A small-molecule ligand and the protein it binds are described below.
Small molecule (SMILES): O=S(=O)(O)Oc1c[nH]c2ccccc12

Binding-site contacts:
Ligand atom C6 contacts residue SER146 of chain 1.B at 4.1 Å.
Ligand atom C7 contacts residue LEU124 of chain 1.B at 4.3 Å (hydrophobic).
Ligand atom C2 contacts residue PHE125 of chain 1.B at 3.8 Å (hydrophobic).
Ligand atom C4 contacts residue LEU124 of chain 1.B at 3.9 Å (hydrophobic).
Ligand atom O4 contacts residue GLU395 of chain 1.B at 4.1 Å.
Ligand atom C4 contacts residue GLU395 of chain 1.B at 4.0 Å.
Ligand atom C7 contacts residue GLU395 of chain 1.B at 4.1 Å.
Ligand atom C6 contacts residue LEU124 of chain 1.B at 3.8 Å (hydrophobic).
Ligand atom C3 contacts residue GLU395 of chain 1.B at 4.4 Å.
Ligand atom C5 contacts residue GLU395 of chain 1.B at 3.7 Å.
Ligand atom O3 contacts residue TYR393 of chain 1.B at 4.2 Å.
Ligand atom O2 contacts residue HIS27 of chain 1.B at 3.3 Å (h-bond).
Ligand atom C7 contacts residue PHE125 of chain 1.B at 4.1 Å (hydrophobic).
Ligand atom C1 contacts residue GLU89 of chain 1.B at 3.3 Å.
Ligand atom C5 contacts residue SER146 of chain 1.B at 3.7 Å.
Ligand atom C5 contacts residue LEU124 of chain 1.B at 3.6 Å (hydrophobic).
Ligand atom N1 contacts residue PHE125 of chain 1.B at 3.5 Å.
Ligand atom O1 contacts residue HIS27 of chain 1.B at 3.7 Å.
Ligand atom C3 contacts residue PHE125 of chain 1.B at 3.8 Å (hydrophobic).
Ligand atom C8 contacts residue PHE125 of chain 1.B at 3.6 Å (hydrophobic).
Ligand atom O1 contacts residue MET92 of chain 1.B at 4.4 Å.
Ligand atom O4 contacts residue ALA394 of chain 1.B at 3.3 Å.
Ligand atom C6 contacts residue THR150 of chain 1.B at 4.2 Å.
Ligand atom C1 contacts residue PHE125 of chain 1.B at 3.5 Å (hydrophobic).
Ligand atom C3 contacts residue LEU124 of chain 1.B at 4.4 Å (hydrophobic).
Ligand atom N1 contacts residue GLU89 of chain 1.B at 3.3 Å (salt-bridge).
Ligand atom S contacts residue HIS27 of chain 1.B at 4.1 Å.
Ligand atom S contacts residue ALA394 of chain 1.B at 4.5 Å.
Ligand atom C6 contacts residue GLU395 of chain 1.B at 3.8 Å.

Sequence of chain 1.B:
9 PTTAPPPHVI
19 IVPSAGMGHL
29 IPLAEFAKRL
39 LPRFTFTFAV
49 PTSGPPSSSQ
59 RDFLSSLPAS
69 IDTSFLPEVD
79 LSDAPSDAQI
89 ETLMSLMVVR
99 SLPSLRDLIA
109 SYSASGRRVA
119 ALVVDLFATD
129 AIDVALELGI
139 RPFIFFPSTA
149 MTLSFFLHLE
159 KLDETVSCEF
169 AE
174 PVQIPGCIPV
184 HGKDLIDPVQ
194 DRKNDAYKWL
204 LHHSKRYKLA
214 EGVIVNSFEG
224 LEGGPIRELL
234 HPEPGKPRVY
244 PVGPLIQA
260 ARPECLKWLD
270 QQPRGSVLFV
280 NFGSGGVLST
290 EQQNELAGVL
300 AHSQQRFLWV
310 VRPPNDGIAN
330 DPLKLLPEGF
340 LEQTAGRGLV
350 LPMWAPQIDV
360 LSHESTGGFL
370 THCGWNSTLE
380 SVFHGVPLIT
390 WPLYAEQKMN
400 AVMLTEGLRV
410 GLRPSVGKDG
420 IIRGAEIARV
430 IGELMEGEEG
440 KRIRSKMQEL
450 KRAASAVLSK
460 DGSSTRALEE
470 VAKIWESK